Binding-site contacts:
Ligand atom C5 contacts residue ASN219 of chain 1.D at 3.7 Å.
Ligand atom C2 contacts residue ASN219 of chain 1.D at 2.5 Å.
Ligand atom C7 contacts residue ARG82 of chain 1.D at 4.2 Å.
Ligand atom C8 contacts residue GLN217 of chain 1.D at 3.6 Å.
Ligand atom C6 contacts residue PHE80 of chain 1.D at 4.2 Å (hydrophobic).
Ligand atom O7 contacts residue ASN219 of chain 1.D at 4.0 Å.
Ligand atom N2 contacts residue ARG82 of chain 1.D at 4.4 Å.
Ligand atom C7 contacts residue PRO83 of chain 1.D at 4.1 Å (hydrophobic).
Ligand atom O5 contacts residue PHE80 of chain 1.D at 3.8 Å.
Ligand atom C8 contacts residue PRO83 of chain 1.D at 3.8 Å (hydrophobic).
Ligand atom O7 contacts residue ARG82 of chain 1.D at 3.9 Å.
Ligand atom C4 contacts residue ASN219 of chain 1.D at 4.2 Å.
Ligand atom O7 contacts residue PRO83 of chain 1.D at 4.0 Å.
Ligand atom C2 contacts residue ARG82 of chain 1.D at 4.0 Å.
Ligand atom C1 contacts residue ASN219 of chain 1.D at 1.4 Å.
Ligand atom O5 contacts residue ASN219 of chain 1.D at 2.4 Å (h-bond).
Ligand atom C1 contacts residue ARG82 of chain 1.D at 3.9 Å.
Ligand atom O5 contacts residue ARG82 of chain 1.D at 4.3 Å.
Ligand atom C7 contacts residue ASN219 of chain 1.D at 3.6 Å.
Ligand atom O6 contacts residue PHE80 of chain 1.D at 3.6 Å.
Ligand atom N2 contacts residue ASN219 of chain 1.D at 2.9 Å (h-bond).
Ligand atom C3 contacts residue ASN219 of chain 1.D at 3.8 Å.

Sequence of chain 1.D:
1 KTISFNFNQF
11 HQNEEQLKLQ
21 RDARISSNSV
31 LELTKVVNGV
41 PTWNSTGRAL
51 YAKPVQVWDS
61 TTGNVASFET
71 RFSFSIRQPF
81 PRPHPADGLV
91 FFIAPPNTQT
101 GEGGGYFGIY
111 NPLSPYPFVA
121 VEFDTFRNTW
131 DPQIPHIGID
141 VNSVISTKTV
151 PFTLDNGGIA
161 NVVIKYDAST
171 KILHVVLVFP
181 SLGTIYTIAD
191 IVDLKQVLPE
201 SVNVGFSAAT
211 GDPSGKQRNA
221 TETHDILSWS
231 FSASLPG

The small molecule below binds the protein below.
Small molecule (SMILES): CC(=O)N[C@H]1[C@H](O[C@H]2[C@H](O[C@@H]3O[C@@H](C)[C@@H](O)[C@@H](O)[C@@H]3O)[C@@H](NC(C)=O)CO[C@@H]2CO)O[C@H](CO)[C@@H](O)[C@@H]1O